Binding-site contacts:
Ligand atom C3' contacts residue GLN74 of chain 1.F at 3.7 Å.
Ligand atom C2' contacts residue TYR382 of chain 1.F at 3.3 Å (hydrophobic).
Ligand atom O2G contacts residue LYS231 of chain 1.F at 3.9 Å.
Ligand atom C4' contacts residue GLN74 of chain 1.F at 3.5 Å.
Ligand atom C2 contacts residue TYR382 of chain 1.F at 4.0 Å (hydrophobic).
Ligand atom C6 contacts residue TYR382 of chain 1.F at 4.1 Å (hydrophobic).
Ligand atom N1 contacts residue TYR382 of chain 1.F at 4.0 Å.
Ligand atom O1G contacts residue LYS213 of chain 1.F at 4.1 Å.
Ligand atom O3' contacts residue ASP283 of chain 1.F at 2.5 Å (salt-bridge).
Ligand atom O3G contacts residue ASN183 of chain 1.F at 4.2 Å.
Ligand atom C4 contacts residue TYR382 of chain 1.F at 4.2 Å (hydrophobic).
Ligand atom O1G contacts residue TYR214 of chain 1.F at 3.0 Å (h-bond).
Ligand atom C2 contacts residue HIS147 of chain 1.F at 4.3 Å.
Ligand atom C4' contacts residue ARG87 of chain 1.F at 4.2 Å.
Ligand atom N7 contacts residue TYR382 of chain 1.F at 4.3 Å.
Ligand atom C1' contacts residue TYR382 of chain 1.F at 4.2 Å (hydrophobic).
Ligand atom C2' contacts residue VAL75 of chain 1.F at 4.3 Å (hydrophobic).
Ligand atom O1A contacts residue ARG87 of chain 1.F at 4.3 Å.
Ligand atom C5' contacts residue GLN74 of chain 1.F at 3.8 Å.
Ligand atom O3' contacts residue TYR279 of chain 1.F at 4.0 Å.
Ligand atom C6 contacts residue HIS147 of chain 1.F at 4.4 Å.
Ligand atom C3' contacts residue ASP283 of chain 1.F at 3.2 Å.
Ligand atom C2' contacts residue ASP283 of chain 1.F at 3.2 Å.
Ligand atom C8 contacts residue TYR382 of chain 1.F at 4.3 Å (hydrophobic).
Ligand atom O1B contacts residue TYR279 of chain 1.F at 4.2 Å.
Ligand atom PG contacts residue TYR214 of chain 1.F at 4.2 Å.
Ligand atom C2' contacts residue TYR279 of chain 1.F at 4.2 Å (hydrophobic).
Ligand atom N3 contacts residue TYR382 of chain 1.F at 4.0 Å.
Ligand atom C5 contacts residue TYR382 of chain 1.F at 4.1 Å (hydrophobic).
Ligand atom O2G contacts residue ASN183 of chain 1.F at 4.0 Å.
Ligand atom PG contacts residue LYS213 of chain 1.F at 4.0 Å.
Ligand atom O3' contacts residue VAL75 of chain 1.F at 3.5 Å.
Ligand atom N9 contacts residue TYR382 of chain 1.F at 4.1 Å.
Ligand atom N1 contacts residue HIS147 of chain 1.F at 4.4 Å.
Ligand atom C1' contacts residue GLN74 of chain 1.F at 4.3 Å.
Ligand atom O4' contacts residue GLN74 of chain 1.F at 4.2 Å.
Ligand atom O3' contacts residue GLN74 of chain 1.F at 2.9 Å (h-bond).
Ligand atom O3G contacts residue LYS213 of chain 1.F at 2.8 Å (salt-bridge).
Ligand atom C3' contacts residue TYR279 of chain 1.F at 3.9 Å (hydrophobic).
Ligand atom C5' contacts residue ARG87 of chain 1.F at 3.4 Å.

This protein binds this small molecule.
Small molecule (SMILES): Nc1ncnc2c1ncn2[C@H]1C[C@H](O)[C@@H](CO[P](=O)(O)O[P](=O)(O)OP(=O)(O)O)O1

Sequence of chain 1.F:
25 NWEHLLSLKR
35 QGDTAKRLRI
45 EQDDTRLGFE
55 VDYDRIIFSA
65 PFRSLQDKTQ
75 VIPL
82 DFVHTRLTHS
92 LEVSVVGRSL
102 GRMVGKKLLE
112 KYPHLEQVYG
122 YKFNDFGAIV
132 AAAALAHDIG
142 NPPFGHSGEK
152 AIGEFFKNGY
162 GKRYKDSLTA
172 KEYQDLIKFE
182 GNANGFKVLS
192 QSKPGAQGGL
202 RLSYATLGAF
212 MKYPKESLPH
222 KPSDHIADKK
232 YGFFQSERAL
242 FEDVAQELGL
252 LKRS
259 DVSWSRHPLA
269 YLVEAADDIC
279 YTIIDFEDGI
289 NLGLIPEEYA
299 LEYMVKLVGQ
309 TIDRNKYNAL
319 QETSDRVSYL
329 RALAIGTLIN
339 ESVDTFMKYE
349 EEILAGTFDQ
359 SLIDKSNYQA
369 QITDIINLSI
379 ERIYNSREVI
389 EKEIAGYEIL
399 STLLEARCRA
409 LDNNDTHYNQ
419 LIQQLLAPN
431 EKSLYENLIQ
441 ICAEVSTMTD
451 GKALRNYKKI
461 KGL